A small-molecule ligand and the protein it binds are described below.
Small molecule (SMILES): CC(=O)N[C@@H]1[C@@H](O)[C@H](O)[C@@H](CO)O[C@H]1O

Sequence of chain 49.B:
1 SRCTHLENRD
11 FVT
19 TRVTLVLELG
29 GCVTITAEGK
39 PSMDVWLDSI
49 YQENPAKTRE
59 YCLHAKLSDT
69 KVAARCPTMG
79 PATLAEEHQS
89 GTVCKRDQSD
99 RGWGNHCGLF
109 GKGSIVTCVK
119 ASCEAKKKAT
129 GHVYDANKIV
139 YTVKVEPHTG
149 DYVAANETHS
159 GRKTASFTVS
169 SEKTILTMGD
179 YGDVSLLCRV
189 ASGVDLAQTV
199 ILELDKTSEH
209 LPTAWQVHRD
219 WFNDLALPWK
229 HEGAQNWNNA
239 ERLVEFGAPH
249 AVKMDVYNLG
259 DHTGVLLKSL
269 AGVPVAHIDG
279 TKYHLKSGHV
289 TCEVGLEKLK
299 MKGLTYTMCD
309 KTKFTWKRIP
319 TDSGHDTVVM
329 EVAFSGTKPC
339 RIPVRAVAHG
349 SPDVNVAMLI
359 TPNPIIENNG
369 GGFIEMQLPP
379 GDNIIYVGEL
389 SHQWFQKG

Binding-site contacts:
Ligand atom C4 contacts residue ASN154 of chain 49.B at 4.2 Å.
Ligand atom C7 contacts residue GLU155 of chain 49.B at 4.1 Å.
Ligand atom O7 contacts residue GLU155 of chain 49.B at 3.8 Å.
Ligand atom C5 contacts residue HIS104 of chain 32.B at 3.3 Å.
Ligand atom O5 contacts residue ASN154 of chain 49.B at 2.4 Å (h-bond).
Ligand atom N2 contacts residue ASN154 of chain 49.B at 2.9 Å (h-bond).
Ligand atom C8 contacts residue ASN154 of chain 49.B at 3.8 Å.
Ligand atom C2 contacts residue ASN154 of chain 49.B at 2.4 Å.
Ligand atom C7 contacts residue ASN154 of chain 49.B at 3.3 Å.
Ligand atom O7 contacts residue HIS104 of chain 32.B at 4.2 Å.
Ligand atom C1 contacts residue ASN154 of chain 49.B at 1.4 Å.
Ligand atom O6 contacts residue HIS104 of chain 32.B at 2.9 Å.
Ligand atom O7 contacts residue ASN154 of chain 49.B at 3.1 Å (h-bond).
Ligand atom O5 contacts residue HIS104 of chain 32.B at 3.2 Å (h-bond).
Ligand atom C6 contacts residue HIS104 of chain 32.B at 3.7 Å.
Ligand atom C1 contacts residue HIS104 of chain 32.B at 3.2 Å.
Ligand atom C3 contacts residue ASN154 of chain 49.B at 3.8 Å.
Ligand atom C5 contacts residue ASN154 of chain 49.B at 3.7 Å.
Ligand atom C2 contacts residue HIS104 of chain 32.B at 4.4 Å.
Ligand atom C8 contacts residue GLU155 of chain 49.B at 3.8 Å.

Sequence of chain 32.B:
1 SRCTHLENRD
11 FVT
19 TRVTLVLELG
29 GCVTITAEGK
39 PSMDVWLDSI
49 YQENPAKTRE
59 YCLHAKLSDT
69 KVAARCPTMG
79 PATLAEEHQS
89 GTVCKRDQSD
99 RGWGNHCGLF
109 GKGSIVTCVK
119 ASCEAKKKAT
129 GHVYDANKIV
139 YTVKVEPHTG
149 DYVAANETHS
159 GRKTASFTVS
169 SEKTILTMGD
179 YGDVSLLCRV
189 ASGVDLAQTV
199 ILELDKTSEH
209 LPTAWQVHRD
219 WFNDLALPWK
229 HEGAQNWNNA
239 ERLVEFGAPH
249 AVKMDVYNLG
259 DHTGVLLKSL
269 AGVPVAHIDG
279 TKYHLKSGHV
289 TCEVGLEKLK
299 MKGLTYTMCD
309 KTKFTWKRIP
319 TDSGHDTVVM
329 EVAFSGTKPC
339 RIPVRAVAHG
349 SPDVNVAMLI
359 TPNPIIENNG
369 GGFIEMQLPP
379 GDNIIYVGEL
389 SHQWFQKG